This small molecule binds to this protein.
Small molecule (SMILES): C[C@@](O)(CCO[P](=O)(O)OP(=O)(O)O)CC(=O)O

Binding-site contacts:
Ligand atom PB contacts residue ARG30 of chain 1.F at 3.7 Å.
Ligand atom O6 contacts residue SER194 of chain 1.F at 3.2 Å (h-bond).
Ligand atom O2A contacts residue SER142 of chain 1.F at 3.2 Å (h-bond).
Ligand atom C2 contacts residue TYR21 of chain 1.F at 3.5 Å (hydrophobic).
Ligand atom O1 contacts residue ARG147 of chain 1.F at 3.0 Å (salt-bridge).
Ligand atom C2 contacts residue ASP284 of chain 1.F at 3.8 Å.
Ligand atom C1 contacts residue ARG147 of chain 1.F at 3.4 Å.
Ligand atom PB contacts residue SER194 of chain 1.F at 3.8 Å.
Ligand atom O1 contacts residue ALA17 of chain 1.F at 3.1 Å.
Ligand atom O2A contacts residue TYR21 of chain 1.F at 3.6 Å.
Ligand atom O2B contacts residue ARG75 of chain 1.F at 3.2 Å (salt-bridge).
Ligand atom O3A contacts residue ASP284 of chain 1.F at 3.4 Å.
Ligand atom O5 contacts residue TYR21 of chain 1.F at 3.6 Å.
Ligand atom O1 contacts residue TYR21 of chain 1.F at 2.8 Å (h-bond).
Ligand atom O1B contacts residue SER194 of chain 1.F at 3.5 Å (h-bond).
Ligand atom C1 contacts residue ALA17 of chain 1.F at 3.4 Å (hydrophobic).
Ligand atom O3B contacts residue GLY143 of chain 1.F at 3.0 Å (h-bond).
Ligand atom O2 contacts residue ALA17 of chain 1.F at 3.6 Å.
Ligand atom O6 contacts residue TYR21 of chain 1.F at 3.8 Å.
Ligand atom C3A contacts residue MET244 of chain 1.F at 3.8 Å (hydrophobic).
Ligand atom O2A contacts residue GLY143 of chain 1.F at 3.6 Å.
Ligand atom PA contacts residue HIS198 of chain 1.F at 3.7 Å.
Ligand atom O2B contacts residue GLY143 of chain 1.F at 3.8 Å.
Ligand atom C2 contacts residue LYS20 of chain 1.F at 3.8 Å.
Ligand atom O6 contacts residue HIS198 of chain 1.F at 3.1 Å (h-bond).
Ligand atom O5 contacts residue HIS198 of chain 1.F at 2.9 Å (h-bond).
Ligand atom O1B contacts residue ARG30 of chain 1.F at 3.4 Å (salt-bridge).
Ligand atom PB contacts residue GLY143 of chain 1.F at 3.9 Å.
Ligand atom O1A contacts residue SER194 of chain 1.F at 3.0 Å (h-bond).
Ligand atom O3B contacts residue ARG30 of chain 1.F at 2.8 Å (salt-bridge).
Ligand atom O1B contacts residue THR195 of chain 1.F at 2.5 Å (h-bond).
Ligand atom C4 contacts residue TYR21 of chain 1.F at 3.3 Å (hydrophobic).
Ligand atom O3B contacts residue TYR21 of chain 1.F at 3.4 Å (h-bond).
Ligand atom O2 contacts residue ARG147 of chain 1.F at 2.7 Å (salt-bridge).
Ligand atom C1 contacts residue TYR21 of chain 1.F at 3.7 Å (hydrophobic).
Ligand atom O1 contacts residue LYS20 of chain 1.F at 3.6 Å.
Ligand atom O2A contacts residue SER144 of chain 1.F at 2.7 Å (h-bond).
Ligand atom PA contacts residue SER194 of chain 1.F at 3.6 Å.
Ligand atom PA contacts residue SER144 of chain 1.F at 3.8 Å.
Ligand atom O2B contacts residue SER142 of chain 1.F at 2.7 Å (h-bond).

Sequence of chain 1.F:
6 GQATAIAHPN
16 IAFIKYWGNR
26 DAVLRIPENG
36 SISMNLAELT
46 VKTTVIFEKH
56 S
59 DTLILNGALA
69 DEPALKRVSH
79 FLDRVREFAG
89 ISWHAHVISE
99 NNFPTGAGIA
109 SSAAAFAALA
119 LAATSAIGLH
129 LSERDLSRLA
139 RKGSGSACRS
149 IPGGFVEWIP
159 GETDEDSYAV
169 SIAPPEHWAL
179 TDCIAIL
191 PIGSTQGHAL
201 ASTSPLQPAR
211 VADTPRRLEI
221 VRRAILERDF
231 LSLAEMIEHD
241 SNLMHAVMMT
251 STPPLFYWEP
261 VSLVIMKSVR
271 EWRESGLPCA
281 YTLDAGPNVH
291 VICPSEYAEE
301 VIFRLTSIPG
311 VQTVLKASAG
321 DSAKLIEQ